The protein below binds the small molecule below.
Small molecule (SMILES): CS(=O)(=O)c1ccccc1-c1ccc(NC(=O)c2cc(C(F)(F)F)nn2-c2cccc(CN)c2)c(F)c1

Sequence of chain 1.A:
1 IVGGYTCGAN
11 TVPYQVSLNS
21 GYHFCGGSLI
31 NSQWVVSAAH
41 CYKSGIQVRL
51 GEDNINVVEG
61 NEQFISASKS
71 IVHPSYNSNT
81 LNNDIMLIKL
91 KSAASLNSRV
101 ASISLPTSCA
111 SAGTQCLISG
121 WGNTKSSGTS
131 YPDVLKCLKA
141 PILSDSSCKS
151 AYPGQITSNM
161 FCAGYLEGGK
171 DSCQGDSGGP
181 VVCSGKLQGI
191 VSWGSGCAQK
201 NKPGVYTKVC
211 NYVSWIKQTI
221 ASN

Binding-site contacts:
Ligand atom C1 contacts residue SER172 of chain 1.A at 3.5 Å.
Ligand atom F2 contacts residue CYS173 of chain 1.A at 3.8 Å.
Ligand atom N3 contacts residue SER172 of chain 1.A at 2.9 Å (h-bond).
Ligand atom C6 contacts residue TRP193 of chain 1.A at 3.5 Å (hydrophobic).
Ligand atom C2 contacts residue VAL191 of chain 1.A at 3.7 Å (hydrophobic).
Ligand atom N6 contacts residue GLN174 of chain 1.A at 3.6 Å (h-bond).
Ligand atom C2 contacts residue CYS173 of chain 1.A at 3.6 Å (hydrophobic).
Ligand atom N5 contacts residue GLY194 of chain 1.A at 3.1 Å (h-bond).
Ligand atom C1 contacts residue VAL191 of chain 1.A at 3.6 Å (hydrophobic).
Ligand atom N3 contacts residue ASP171 of chain 1.A at 2.8 Å (salt-bridge).
Ligand atom C3 contacts residue CYS173 of chain 1.A at 3.7 Å (hydrophobic).
Ligand atom C23 contacts residue GLN155 of chain 1.A at 3.8 Å.
Ligand atom C16 contacts residue TRP193 of chain 1.A at 3.6 Å (hydrophobic).
Ligand atom C2 contacts residue SER177 of chain 1.A at 3.4 Å.
Ligand atom C26 contacts residue GLN155 of chain 1.A at 3.7 Å.
Ligand atom O3 contacts residue TRP193 of chain 1.A at 3.4 Å.
Ligand atom C20 contacts residue TRP193 of chain 1.A at 3.2 Å (hydrophobic).
Ligand atom C6 contacts residue GLY194 of chain 1.A at 3.7 Å.
Ligand atom C22 contacts residue GLY194 of chain 1.A at 3.4 Å.
Ligand atom C3 contacts residue SER177 of chain 1.A at 3.7 Å.
Ligand atom C13 contacts residue GLY194 of chain 1.A at 3.5 Å.
Ligand atom C7 contacts residue GLY194 of chain 1.A at 3.5 Å.
Ligand atom C8 contacts residue GLY194 of chain 1.A at 2.9 Å.
Ligand atom C5 contacts residue GLY196 of chain 1.A at 3.6 Å.
Ligand atom C5 contacts residue GLY194 of chain 1.A at 3.5 Å.
Ligand atom C18 contacts residue TRP193 of chain 1.A at 3.5 Å (hydrophobic).
Ligand atom F2 contacts residue GLN174 of chain 1.A at 3.1 Å.
Ligand atom C20 contacts residue GLY194 of chain 1.A at 3.6 Å.
Ligand atom C20 contacts residue GLY204 of chain 1.A at 3.7 Å.
Ligand atom C15 contacts residue TRP193 of chain 1.A at 3.5 Å (hydrophobic).
Ligand atom N6 contacts residue CYS197 of chain 1.A at 3.5 Å (h-bond).
Ligand atom C24 contacts residue ASN79 of chain 1.A at 3.2 Å.
Ligand atom F1 contacts residue GLY196 of chain 1.A at 3.8 Å.
Ligand atom C26 contacts residue ASN79 of chain 1.A at 3.4 Å.
Ligand atom C20 contacts residue SER172 of chain 1.A at 3.5 Å.
Ligand atom O3 contacts residue GLY194 of chain 1.A at 3.0 Å (h-bond).
Ligand atom N3 contacts residue GLY196 of chain 1.A at 3.5 Å (h-bond).
Ligand atom C5 contacts residue TRP193 of chain 1.A at 3.8 Å (hydrophobic).
Ligand atom C23 contacts residue THR80 of chain 1.A at 3.5 Å.
Ligand atom C3 contacts residue GLN174 of chain 1.A at 3.5 Å.